Sequence of chain 1.D:
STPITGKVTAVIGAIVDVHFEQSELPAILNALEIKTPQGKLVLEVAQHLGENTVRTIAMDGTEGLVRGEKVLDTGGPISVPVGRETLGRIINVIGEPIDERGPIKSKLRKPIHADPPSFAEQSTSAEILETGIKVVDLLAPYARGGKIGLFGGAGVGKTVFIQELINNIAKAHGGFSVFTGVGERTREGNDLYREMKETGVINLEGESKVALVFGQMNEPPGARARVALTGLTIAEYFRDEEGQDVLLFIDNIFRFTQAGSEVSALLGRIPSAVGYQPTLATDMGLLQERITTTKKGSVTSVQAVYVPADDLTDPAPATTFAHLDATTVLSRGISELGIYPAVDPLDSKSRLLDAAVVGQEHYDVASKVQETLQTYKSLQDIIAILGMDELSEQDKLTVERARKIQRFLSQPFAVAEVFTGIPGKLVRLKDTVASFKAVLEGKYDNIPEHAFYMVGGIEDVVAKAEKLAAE

Sequence of chain 1.A:
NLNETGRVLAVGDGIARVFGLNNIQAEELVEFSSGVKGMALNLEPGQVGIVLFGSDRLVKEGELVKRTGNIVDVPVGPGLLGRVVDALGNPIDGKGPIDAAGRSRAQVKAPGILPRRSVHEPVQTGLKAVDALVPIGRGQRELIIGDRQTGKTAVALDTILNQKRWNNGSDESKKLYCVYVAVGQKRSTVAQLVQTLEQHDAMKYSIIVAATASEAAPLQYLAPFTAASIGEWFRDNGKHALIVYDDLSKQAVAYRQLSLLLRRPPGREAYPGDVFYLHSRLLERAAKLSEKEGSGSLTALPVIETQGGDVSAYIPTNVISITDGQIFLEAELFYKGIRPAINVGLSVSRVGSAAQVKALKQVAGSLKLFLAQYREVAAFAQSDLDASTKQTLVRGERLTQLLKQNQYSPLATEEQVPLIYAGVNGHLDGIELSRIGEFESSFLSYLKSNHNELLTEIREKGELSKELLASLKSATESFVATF

A protein and the small-molecule ligand that binds it are described below.
Small molecule (SMILES): Nc1ncnc2c1ncn2[C@@H]1O[C@H](CO[P](=O)(O)O[P](=O)(O)NP(=O)(O)O)[C@@H](O)[C@H]1O

Binding-site contacts:
Ligand atom C2' contacts residue GLN469 of chain 1.A at 3.4 Å.
Ligand atom O2G contacts residue MG1 of chain 1.U at 2.0 Å.
Ligand atom O2' contacts residue GLN469 of chain 1.A at 3.3 Å (h-bond).
Ligand atom O1A contacts residue GLY211 of chain 1.A at 3.8 Å.
Ligand atom O5' contacts residue GLY211 of chain 1.A at 3.5 Å.
Ligand atom O3G contacts residue GLN209 of chain 1.A at 3.2 Å (h-bond).
Ligand atom O1A contacts residue ALA214 of chain 1.A at 3.0 Å (h-bond).
Ligand atom O1G contacts residue MG1 of chain 1.U at 3.4 Å.
Ligand atom N3B contacts residue MG1 of chain 1.U at 3.7 Å.
Ligand atom N6 contacts residue GLN467 of chain 1.A at 3.1 Å (h-bond).
Ligand atom O1A contacts residue THR213 of chain 1.A at 3.4 Å.
Ligand atom PB contacts residue GLY211 of chain 1.A at 3.8 Å.
Ligand atom C8 contacts residue ALA214 of chain 1.A at 3.6 Å (hydrophobic).
Ligand atom O3G contacts residue ARG208 of chain 1.A at 3.8 Å.
Ligand atom O1B contacts residue LYS212 of chain 1.A at 2.6 Å (salt-bridge).
Ligand atom N3 contacts residue GLN469 of chain 1.A at 3.7 Å.
Ligand atom O4' contacts residue PHE394 of chain 1.A at 3.3 Å.
Ligand atom C8 contacts residue GLN469 of chain 1.A at 3.7 Å.
Ligand atom C4 contacts residue GLN469 of chain 1.A at 3.3 Å.
Ligand atom C5 contacts residue GLN469 of chain 1.A at 3.8 Å.
Ligand atom N9 contacts residue GLN469 of chain 1.A at 3.3 Å (h-bond).
Ligand atom PB contacts residue LYS212 of chain 1.A at 3.4 Å.
Ligand atom C1' contacts residue GLN469 of chain 1.A at 3.7 Å.
Ligand atom N3B contacts residue GLN209 of chain 1.A at 3.2 Å.
Ligand atom N1 contacts residue GLN469 of chain 1.A at 3.7 Å.
Ligand atom N7 contacts residue ALA214 of chain 1.A at 3.5 Å.
Ligand atom O3G contacts residue LYS212 of chain 1.A at 3.8 Å.
Ligand atom PB contacts residue MG1 of chain 1.U at 3.3 Å.
Ligand atom O3A contacts residue GLY211 of chain 1.A at 2.8 Å (h-bond).
Ligand atom O3A contacts residue LYS212 of chain 1.A at 3.1 Å (salt-bridge).
Ligand atom C6 contacts residue ARG399 of chain 1.A at 3.5 Å.
Ligand atom O2G contacts residue LYS212 of chain 1.A at 3.6 Å (salt-bridge).
Ligand atom C2 contacts residue TYR401 of chain 1.D at 3.8 Å (hydrophobic).
Ligand atom O2B contacts residue MG1 of chain 1.U at 2.0 Å.
Ligand atom PG contacts residue MG1 of chain 1.U at 3.1 Å.
Ligand atom N6 contacts residue ARG399 of chain 1.A at 3.3 Å.
Ligand atom PA contacts residue GLY211 of chain 1.A at 3.6 Å.
Ligand atom O1B contacts residue GLY211 of chain 1.A at 3.6 Å.
Ligand atom N1 contacts residue ARG399 of chain 1.A at 3.6 Å.
Ligand atom O2B contacts residue THR213 of chain 1.A at 2.5 Å (h-bond).